Binding-site contacts:
Ligand atom C2 contacts residue GLN229 of chain 1.C at 3.9 Å.
Ligand atom C3 contacts residue SER197 of chain 1.C at 4.4 Å.
Ligand atom N1 contacts residue PRO265 of chain 1.C at 3.6 Å.
Ligand atom C6 contacts residue ASP199 of chain 1.C at 4.0 Å.
Ligand atom C6 contacts residue GLN229 of chain 1.C at 4.5 Å.
Ligand atom C4 contacts residue VAL91 of chain 1.C at 3.8 Å (hydrophobic).
Ligand atom C2 contacts residue SER197 of chain 1.C at 3.7 Å.
Ligand atom C1 contacts residue GLN93 of chain 1.C at 4.3 Å.
Ligand atom C2 contacts residue TYR264 of chain 1.C at 4.3 Å (hydrophobic).
Ligand atom C6 contacts residue TYR264 of chain 1.C at 4.3 Å (hydrophobic).
Ligand atom C3 contacts residue ASP199 of chain 1.C at 4.4 Å.
Ligand atom C2 contacts residue GLN93 of chain 1.C at 4.4 Å.
Ligand atom C1 contacts residue TYR102 of chain 1.C at 3.9 Å (hydrophobic).
Ligand atom C7 contacts residue GLN229 of chain 1.C at 3.9 Å.
Ligand atom C1 contacts residue SER197 of chain 1.C at 3.5 Å.
Ligand atom C4 contacts residue GLN93 of chain 1.C at 4.1 Å.
Ligand atom C3 contacts residue GLN93 of chain 1.C at 3.4 Å.
Ligand atom C1 contacts residue GLN229 of chain 1.C at 4.0 Å.
Ligand atom N1 contacts residue VAL91 of chain 1.C at 3.7 Å.
Ligand atom C7 contacts residue TYR264 of chain 1.C at 3.8 Å (hydrophobic).
Ligand atom C7 contacts residue ILE269 of chain 1.C at 3.8 Å (hydrophobic).
Ligand atom C5 contacts residue VAL91 of chain 1.C at 4.2 Å (hydrophobic).
Ligand atom C3 contacts residue SER198 of chain 1.C at 4.2 Å.
Ligand atom C6 contacts residue ILE269 of chain 1.C at 3.6 Å (hydrophobic).
Ligand atom C1 contacts residue S4M1 of chain 1.L at 3.4 Å.
Ligand atom C1 contacts residue ASP196 of chain 1.C at 4.3 Å.
Ligand atom C3 contacts residue ILE92 of chain 1.C at 4.1 Å (hydrophobic).
Ligand atom C3 contacts residue TYR264 of chain 1.C at 4.4 Å (hydrophobic).
Ligand atom C5 contacts residue ASP199 of chain 1.C at 3.0 Å.
Ligand atom N1 contacts residue TRP51 of chain 1.C at 3.6 Å.
Ligand atom C4 contacts residue TYR264 of chain 1.C at 4.0 Å (hydrophobic).
Ligand atom C4 contacts residue ILE92 of chain 1.C at 3.3 Å (hydrophobic).
Ligand atom C2 contacts residue SER198 of chain 1.C at 4.5 Å.
Ligand atom C6 contacts residue GLU231 of chain 1.C at 4.5 Å.
Ligand atom C1 contacts residue TYR264 of chain 1.C at 3.6 Å (hydrophobic).
Ligand atom N1 contacts residue ASP199 of chain 1.C at 3.0 Å (salt-bridge).
Ligand atom C4 contacts residue ASP199 of chain 1.C at 3.7 Å.

Sequence of chain 1.C:
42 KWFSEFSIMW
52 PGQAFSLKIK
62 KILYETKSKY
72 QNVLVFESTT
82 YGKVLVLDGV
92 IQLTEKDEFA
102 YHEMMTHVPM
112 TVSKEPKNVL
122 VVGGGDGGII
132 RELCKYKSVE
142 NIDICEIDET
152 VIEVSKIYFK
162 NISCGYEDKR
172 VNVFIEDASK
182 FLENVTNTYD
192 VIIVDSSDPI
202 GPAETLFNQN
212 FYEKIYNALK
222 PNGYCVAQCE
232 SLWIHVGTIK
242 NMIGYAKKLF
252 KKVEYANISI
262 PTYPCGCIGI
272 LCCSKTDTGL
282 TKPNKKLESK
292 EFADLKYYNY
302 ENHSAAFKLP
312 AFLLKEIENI

The small molecule below binds the protein below.
Small molecule (SMILES): CC1CCC(N)CC1